A small-molecule ligand and the protein it binds are described below.
Small molecule (SMILES): CC(=O)N[C@@H]1[C@@H](O)[C@H](O)[C@@H](CO)O[C@H]1O

Binding-site contacts:
Ligand atom C7 contacts residue ARG226 of chain 1.E at 3.3 Å.
Ligand atom N2 contacts residue ASN199 of chain 1.E at 2.9 Å (h-bond).
Ligand atom C7 contacts residue ASN199 of chain 1.E at 3.6 Å.
Ligand atom O7 contacts residue ARG226 of chain 1.E at 2.9 Å (salt-bridge).
Ligand atom C5 contacts residue ASN199 of chain 1.E at 3.5 Å.
Ligand atom C1 contacts residue ASN199 of chain 1.E at 1.5 Å.
Ligand atom N2 contacts residue VAL195 of chain 1.E at 4.2 Å.
Ligand atom C4 contacts residue ASN199 of chain 1.E at 4.3 Å.
Ligand atom C8 contacts residue ARG226 of chain 1.E at 3.8 Å.
Ligand atom N2 contacts residue ARG226 of chain 1.E at 4.0 Å.
Ligand atom O7 contacts residue ASN199 of chain 1.E at 3.1 Å (h-bond).
Ligand atom C3 contacts residue ASN199 of chain 1.E at 3.9 Å.
Ligand atom C2 contacts residue ASN199 of chain 1.E at 2.5 Å.
Ligand atom O5 contacts residue ASN199 of chain 1.E at 2.5 Å (h-bond).
Ligand atom C8 contacts residue VAL195 of chain 1.E at 4.2 Å (hydrophobic).

Sequence of chain 1.E:
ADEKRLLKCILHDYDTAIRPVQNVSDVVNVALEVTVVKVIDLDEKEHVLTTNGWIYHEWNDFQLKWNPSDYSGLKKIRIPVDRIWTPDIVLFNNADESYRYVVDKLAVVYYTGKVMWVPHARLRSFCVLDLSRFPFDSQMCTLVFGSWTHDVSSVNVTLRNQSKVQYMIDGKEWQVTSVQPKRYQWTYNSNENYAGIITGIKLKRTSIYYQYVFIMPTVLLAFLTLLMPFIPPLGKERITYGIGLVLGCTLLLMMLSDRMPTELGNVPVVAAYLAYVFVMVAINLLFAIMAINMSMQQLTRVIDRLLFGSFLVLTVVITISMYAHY